Binding-site contacts:
Ligand atom C9 contacts residue PHE157 of chain 2.B at 3.3 Å (hydrophobic).
Ligand atom S2 contacts residue LEU102 of chain 2.B at 3.6 Å.
Ligand atom O4 contacts residue GLN117 of chain 2.B at 3.6 Å (h-bond).
Ligand atom C14 contacts residue LEU102 of chain 2.B at 3.7 Å (hydrophobic).
Ligand atom O6 contacts residue ARG148 of chain 2.B at 3.0 Å (salt-bridge).
Ligand atom C16 contacts residue GLU73 of chain 2.B at 3.3 Å.
Ligand atom O4 contacts residue MET105 of chain 2.B at 3.4 Å.
Ligand atom O5 contacts residue ILE50 of chain 2.B at 3.7 Å.
Ligand atom C12 contacts residue ARG148 of chain 2.B at 3.5 Å.
Ligand atom N5 contacts residue GLN117 of chain 2.B at 2.9 Å (h-bond).
Ligand atom O4 contacts residue PHE116 of chain 2.B at 3.6 Å.
Ligand atom N6 contacts residue PHE157 of chain 2.B at 3.7 Å.
Ligand atom C11 contacts residue PHE157 of chain 2.B at 3.6 Å (hydrophobic).
Ligand atom C12 contacts residue PHE157 of chain 2.B at 3.7 Å (hydrophobic).
Ligand atom O6 contacts residue GLU73 of chain 2.B at 3.6 Å (salt-bridge).
Ligand atom O5 contacts residue ARG148 of chain 2.B at 3.7 Å.
Ligand atom C14 contacts residue TYR106 of chain 2.B at 3.1 Å (hydrophobic).
Ligand atom C16 contacts residue ARG148 of chain 2.B at 3.5 Å.
Ligand atom C10 contacts residue GLN117 of chain 2.B at 3.7 Å.
Ligand atom N5 contacts residue PHE157 of chain 2.B at 3.3 Å.
Ligand atom C10 contacts residue PHE157 of chain 2.B at 3.4 Å (hydrophobic).
Ligand atom N5 contacts residue PHE116 of chain 2.B at 3.4 Å.
Ligand atom C10 contacts residue ASP153 of chain 2.B at 3.9 Å.
Ligand atom O6 contacts residue ILE50 of chain 2.B at 3.8 Å.
Ligand atom C9 contacts residue PHE116 of chain 2.B at 3.5 Å (hydrophobic).
Ligand atom N4 contacts residue PHE157 of chain 2.B at 3.4 Å.
Ligand atom C13 contacts residue PHE157 of chain 2.B at 3.7 Å (hydrophobic).
Ligand atom C9 contacts residue GLN117 of chain 2.B at 3.6 Å.
Ligand atom O4 contacts residue PHE157 of chain 2.B at 3.7 Å.
Ligand atom C13 contacts residue TYR106 of chain 2.B at 3.9 Å (hydrophobic).
Ligand atom F2 contacts residue ASP153 of chain 2.B at 3.2 Å.
Ligand atom F2 contacts residue PHE157 of chain 2.B at 3.9 Å.
Ligand atom S2 contacts residue TRP78 of chain 2.B at 3.8 Å.
Ligand atom O5 contacts residue PHE157 of chain 2.B at 3.8 Å.
Ligand atom F2 contacts residue TRP78 of chain 2.B at 3.9 Å.
Ligand atom N6 contacts residue GLN117 of chain 2.B at 3.0 Å (h-bond).
Ligand atom F2 contacts residue ARG148 of chain 2.B at 3.8 Å.
Ligand atom N6 contacts residue ASP153 of chain 2.B at 2.9 Å (salt-bridge).
Ligand atom F2 contacts residue GLU73 of chain 2.B at 3.2 Å.
Ligand atom F2 contacts residue ARG124 of chain 2.B at 2.8 Å.

The protein below binds the small molecule below.
Small molecule (SMILES): Nc1nc(=O)n([C@@H]2CS[C@H](CO)O2)cc1F

Sequence of chain 2.B:
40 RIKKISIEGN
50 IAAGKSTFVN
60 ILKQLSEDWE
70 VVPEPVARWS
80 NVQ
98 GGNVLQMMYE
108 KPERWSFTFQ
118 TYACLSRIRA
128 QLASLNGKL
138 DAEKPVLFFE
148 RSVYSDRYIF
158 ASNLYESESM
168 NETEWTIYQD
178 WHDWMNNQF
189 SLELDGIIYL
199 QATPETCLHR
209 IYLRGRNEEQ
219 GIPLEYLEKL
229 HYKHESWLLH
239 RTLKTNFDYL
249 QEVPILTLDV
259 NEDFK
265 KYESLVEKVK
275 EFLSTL